Sequence of chain 1.B:
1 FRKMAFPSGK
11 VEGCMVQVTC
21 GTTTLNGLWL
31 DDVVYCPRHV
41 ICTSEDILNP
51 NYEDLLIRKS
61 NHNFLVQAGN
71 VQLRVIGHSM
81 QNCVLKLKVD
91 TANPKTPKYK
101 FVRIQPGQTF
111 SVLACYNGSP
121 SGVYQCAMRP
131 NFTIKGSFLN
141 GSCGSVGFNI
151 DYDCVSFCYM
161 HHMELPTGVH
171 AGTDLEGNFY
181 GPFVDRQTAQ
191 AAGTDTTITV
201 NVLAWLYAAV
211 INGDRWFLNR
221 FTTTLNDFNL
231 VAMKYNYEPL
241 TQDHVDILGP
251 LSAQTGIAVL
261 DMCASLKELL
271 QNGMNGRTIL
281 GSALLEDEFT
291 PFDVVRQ

Binding-site contacts:
Ligand atom C29 contacts residue ASN140 of chain 1.B at 3.3 Å.
Ligand atom C10 contacts residue GLN187 of chain 1.B at 3.1 Å.
Ligand atom O33 contacts residue PHE138 of chain 1.B at 3.3 Å.
Ligand atom N14 contacts residue GLN187 of chain 1.B at 3.1 Å (h-bond).
Ligand atom C5 contacts residue PRO166 of chain 1.B at 3.7 Å (hydrophobic).
Ligand atom C15 contacts residue HIS162 of chain 1.B at 3.3 Å.
Ligand atom N8 contacts residue GLU164 of chain 1.B at 2.8 Å (salt-bridge).
Ligand atom O35 contacts residue SER142 of chain 1.B at 3.6 Å.
Ligand atom N31 contacts residue PHE138 of chain 1.B at 3.3 Å (h-bond).
Ligand atom C11 contacts residue THR188 of chain 1.B at 3.6 Å.
Ligand atom C30 contacts residue ASN140 of chain 1.B at 3.4 Å.
Ligand atom O37 contacts residue HIS39 of chain 1.B at 2.9 Å (h-bond).
Ligand atom C4 contacts residue ALA189 of chain 1.B at 3.5 Å (hydrophobic).
Ligand atom O2 contacts residue THR188 of chain 1.B at 3.4 Å (h-bond).
Ligand atom C7 contacts residue GLU164 of chain 1.B at 3.6 Å.
Ligand atom C20 contacts residue HIS162 of chain 1.B at 3.4 Å.
Ligand atom N23 contacts residue CYS143 of chain 1.B at 3.0 Å (h-bond).
Ligand atom C36 contacts residue CYS143 of chain 1.B at 2.6 Å (hydrophobic).
Ligand atom O2 contacts residue GLN187 of chain 1.B at 3.5 Å.
Ligand atom O37 contacts residue CYS143 of chain 1.B at 3.1 Å (h-bond).
Ligand atom O35 contacts residue CYS143 of chain 1.B at 2.2 Å (h-bond).
Ligand atom O33 contacts residue GLU164 of chain 1.B at 3.5 Å.
Ligand atom C26 contacts residue CYS143 of chain 1.B at 3.2 Å (hydrophobic).
Ligand atom C19 contacts residue ILE47 of chain 1.B at 3.3 Å (hydrophobic).
Ligand atom C34 contacts residue CYS143 of chain 1.B at 1.9 Å (hydrophobic).
Ligand atom O13 contacts residue MET163 of chain 1.B at 3.1 Å.
Ligand atom C5 contacts residue ALA189 of chain 1.B at 3.6 Å (hydrophobic).
Ligand atom C3 contacts residue THR188 of chain 1.B at 3.5 Å.
Ligand atom C36 contacts residue HIS39 of chain 1.B at 3.2 Å.
Ligand atom C32 contacts residue GLU164 of chain 1.B at 3.6 Å.
Ligand atom N31 contacts residue GLU164 of chain 1.B at 3.3 Å (salt-bridge).
Ligand atom O13 contacts residue GLU164 of chain 1.B at 2.9 Å (salt-bridge).
Ligand atom C21 contacts residue HIS162 of chain 1.B at 3.5 Å.
Ligand atom O33 contacts residue HIS161 of chain 1.B at 2.7 Å (h-bond).
Ligand atom N23 contacts residue HIS162 of chain 1.B at 2.8 Å (h-bond).
Ligand atom C1 contacts residue GLN187 of chain 1.B at 3.7 Å.
Ligand atom O37 contacts residue LEU25 of chain 1.B at 3.7 Å.
Ligand atom C18 contacts residue GLN187 of chain 1.B at 3.6 Å.
Ligand atom C24 contacts residue CYS143 of chain 1.B at 2.8 Å (hydrophobic).
Ligand atom C17 contacts residue GLN187 of chain 1.B at 3.2 Å.

The small molecule below binds the protein below.
Small molecule (SMILES): COc1cccc2[nH]c(C(=O)N[C@@H](CC(C)C)C(=O)N[C@@H](C[C@@H]3CCNC3=O)[C@H](O)CO)cc12